A protein and the small-molecule ligand that binds it are described below.
Small molecule (SMILES): CSCC[C@H](N)C(=O)O

Sequence of chain 2.B:
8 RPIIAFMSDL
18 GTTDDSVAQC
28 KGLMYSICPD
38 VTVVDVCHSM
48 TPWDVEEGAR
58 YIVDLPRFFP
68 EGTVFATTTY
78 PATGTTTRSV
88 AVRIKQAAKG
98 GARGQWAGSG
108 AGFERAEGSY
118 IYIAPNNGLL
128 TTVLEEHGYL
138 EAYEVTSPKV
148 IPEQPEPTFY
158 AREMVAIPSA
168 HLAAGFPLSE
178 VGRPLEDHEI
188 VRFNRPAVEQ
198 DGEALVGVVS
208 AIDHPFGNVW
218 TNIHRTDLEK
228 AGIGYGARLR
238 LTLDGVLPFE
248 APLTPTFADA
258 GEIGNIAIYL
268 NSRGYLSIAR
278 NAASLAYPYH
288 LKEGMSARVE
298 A

Sequence of chain 2.C:
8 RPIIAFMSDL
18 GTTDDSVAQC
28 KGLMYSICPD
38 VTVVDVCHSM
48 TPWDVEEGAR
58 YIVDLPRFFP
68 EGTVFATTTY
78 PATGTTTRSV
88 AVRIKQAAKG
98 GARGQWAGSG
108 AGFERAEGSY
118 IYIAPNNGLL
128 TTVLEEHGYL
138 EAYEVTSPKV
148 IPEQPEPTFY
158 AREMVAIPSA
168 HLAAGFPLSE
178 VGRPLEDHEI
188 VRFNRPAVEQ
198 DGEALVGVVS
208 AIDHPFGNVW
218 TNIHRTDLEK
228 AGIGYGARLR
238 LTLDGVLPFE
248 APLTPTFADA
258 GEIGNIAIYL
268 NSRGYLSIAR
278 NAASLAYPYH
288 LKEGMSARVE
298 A

Binding-site contacts:
Ligand atom SD contacts residue THR155 of chain 2.B at 2.9 Å (h-bond).
Ligand atom CE contacts residue THR155 of chain 2.B at 3.0 Å.
Ligand atom C contacts residue SER269 of chain 2.C at 3.2 Å.
Ligand atom N contacts residue PHE213 of chain 2.C at 4.2 Å.
Ligand atom SD contacts residue PHE213 of chain 2.C at 4.0 Å.
Ligand atom C contacts residue ASP210 of chain 2.C at 4.3 Å.
Ligand atom N contacts residue TRP217 of chain 2.C at 4.2 Å.
Ligand atom OXT contacts residue ARG270 of chain 2.C at 2.6 Å (salt-bridge).
Ligand atom C contacts residue ARG270 of chain 2.C at 3.6 Å.
Ligand atom OXT contacts residue SER23 of chain 2.B at 2.9 Å (h-bond).
Ligand atom C contacts residue TRP217 of chain 2.C at 3.5 Å (hydrophobic).
Ligand atom CA contacts residue PHE213 of chain 2.C at 4.4 Å (hydrophobic).
Ligand atom O contacts residue TRP217 of chain 2.C at 3.5 Å.
Ligand atom CB contacts residue LEU17 of chain 2.B at 3.5 Å (hydrophobic).
Ligand atom CE contacts residue 5FD1 of chain 2.G at 4.2 Å.
Ligand atom CE contacts residue PHE254 of chain 2.C at 3.5 Å (hydrophobic).
Ligand atom OXT contacts residue TRP217 of chain 2.C at 3.3 Å.
Ligand atom CA contacts residue TRP217 of chain 2.C at 4.0 Å (hydrophobic).
Ligand atom CB contacts residue PHE156 of chain 2.B at 3.9 Å (hydrophobic).
Ligand atom SD contacts residue 5FD1 of chain 2.G at 3.1 Å (h-bond).
Ligand atom CG contacts residue THR155 of chain 2.B at 3.4 Å.
Ligand atom N contacts residue ASP21 of chain 2.B at 3.3 Å (salt-bridge).
Ligand atom CG contacts residue LEU17 of chain 2.B at 4.1 Å (hydrophobic).
Ligand atom CA contacts residue SER23 of chain 2.B at 3.3 Å.
Ligand atom N contacts residue ASP210 of chain 2.C at 2.7 Å (salt-bridge).
Ligand atom N contacts residue ARG270 of chain 2.C at 4.3 Å.
Ligand atom OXT contacts residue ASP21 of chain 2.B at 3.7 Å.
Ligand atom CE contacts residue ASP210 of chain 2.C at 4.1 Å.
Ligand atom C contacts residue SER23 of chain 2.B at 3.5 Å.
Ligand atom CB contacts residue SER23 of chain 2.B at 3.3 Å.
Ligand atom CA contacts residue ASP210 of chain 2.C at 3.5 Å.
Ligand atom O contacts residue SER269 of chain 2.C at 2.4 Å (h-bond).
Ligand atom N contacts residue SER23 of chain 2.B at 2.7 Å (h-bond).
Ligand atom O contacts residue PHE156 of chain 2.B at 4.4 Å.
Ligand atom CG contacts residue 5FD1 of chain 2.G at 3.6 Å.
Ligand atom OXT contacts residue SER269 of chain 2.C at 3.3 Å (h-bond).
Ligand atom CG contacts residue PHE156 of chain 2.B at 3.5 Å (hydrophobic).
Ligand atom CB contacts residue PHE213 of chain 2.C at 4.3 Å (hydrophobic).
Ligand atom O contacts residue ARG270 of chain 2.C at 3.8 Å.
Ligand atom OXT contacts residue PHE156 of chain 2.B at 4.4 Å.